A small-molecule ligand and the protein it binds are described below.
Small molecule (SMILES): CC(=O)N[C@@H]1[C@@H](O)[C@H](O)[C@@H](CO)O[C@H]1O

Sequence of chain 1.D:
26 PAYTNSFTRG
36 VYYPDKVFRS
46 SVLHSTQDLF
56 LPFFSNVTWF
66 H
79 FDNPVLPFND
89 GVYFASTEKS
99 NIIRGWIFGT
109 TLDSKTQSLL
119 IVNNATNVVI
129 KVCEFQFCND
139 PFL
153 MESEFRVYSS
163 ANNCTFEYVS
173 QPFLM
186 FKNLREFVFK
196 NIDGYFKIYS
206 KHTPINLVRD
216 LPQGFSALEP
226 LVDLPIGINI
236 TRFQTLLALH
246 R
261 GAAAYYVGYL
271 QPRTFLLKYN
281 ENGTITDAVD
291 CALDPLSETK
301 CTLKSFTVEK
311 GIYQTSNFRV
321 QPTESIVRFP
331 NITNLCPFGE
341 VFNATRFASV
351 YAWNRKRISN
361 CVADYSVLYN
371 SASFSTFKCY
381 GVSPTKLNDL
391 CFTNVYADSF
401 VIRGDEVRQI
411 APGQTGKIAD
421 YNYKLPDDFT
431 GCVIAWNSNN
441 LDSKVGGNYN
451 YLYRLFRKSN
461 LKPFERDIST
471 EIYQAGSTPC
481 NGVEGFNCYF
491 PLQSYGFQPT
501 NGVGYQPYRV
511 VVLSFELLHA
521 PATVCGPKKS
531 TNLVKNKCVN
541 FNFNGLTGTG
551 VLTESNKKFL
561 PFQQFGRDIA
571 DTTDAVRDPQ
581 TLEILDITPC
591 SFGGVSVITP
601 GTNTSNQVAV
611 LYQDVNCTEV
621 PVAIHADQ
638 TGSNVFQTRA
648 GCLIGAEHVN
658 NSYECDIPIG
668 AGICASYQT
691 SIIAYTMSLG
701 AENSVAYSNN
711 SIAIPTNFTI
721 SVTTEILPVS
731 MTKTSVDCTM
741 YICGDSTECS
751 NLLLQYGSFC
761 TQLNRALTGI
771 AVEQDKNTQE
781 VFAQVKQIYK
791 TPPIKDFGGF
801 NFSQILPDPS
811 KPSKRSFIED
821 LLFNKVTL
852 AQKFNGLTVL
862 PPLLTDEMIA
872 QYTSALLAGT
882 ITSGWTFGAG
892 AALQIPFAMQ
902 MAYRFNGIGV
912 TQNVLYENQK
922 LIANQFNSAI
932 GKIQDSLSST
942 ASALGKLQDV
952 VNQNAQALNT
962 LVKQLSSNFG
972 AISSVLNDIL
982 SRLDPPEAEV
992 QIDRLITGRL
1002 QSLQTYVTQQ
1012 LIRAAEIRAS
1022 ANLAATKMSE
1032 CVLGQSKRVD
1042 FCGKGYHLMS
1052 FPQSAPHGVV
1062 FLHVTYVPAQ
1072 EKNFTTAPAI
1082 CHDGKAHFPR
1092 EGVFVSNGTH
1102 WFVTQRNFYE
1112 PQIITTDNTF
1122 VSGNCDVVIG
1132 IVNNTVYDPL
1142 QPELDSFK

Binding-site contacts:
Ligand atom C3 contacts residue ASN165 of chain 1.D at 3.8 Å.
Ligand atom C8 contacts residue ASN165 of chain 1.D at 4.3 Å.
Ligand atom C5 contacts residue ASN165 of chain 1.D at 3.7 Å.
Ligand atom C7 contacts residue ASN165 of chain 1.D at 3.1 Å.
Ligand atom C1 contacts residue ASN165 of chain 1.D at 1.4 Å.
Ligand atom N2 contacts residue ASN165 of chain 1.D at 2.9 Å (h-bond).
Ligand atom O5 contacts residue ASN165 of chain 1.D at 2.4 Å (h-bond).
Ligand atom O7 contacts residue ASN165 of chain 1.D at 2.9 Å (h-bond).
Ligand atom C4 contacts residue ASN165 of chain 1.D at 4.2 Å.
Ligand atom C2 contacts residue ASN165 of chain 1.D at 2.5 Å.